This small molecule binds to this protein.
Small molecule (SMILES): CC(=O)N[C@@H]1[C@@H](O)[C@H](O)[C@@H](CO)O[C@H]1O

Sequence of chain 1.A:
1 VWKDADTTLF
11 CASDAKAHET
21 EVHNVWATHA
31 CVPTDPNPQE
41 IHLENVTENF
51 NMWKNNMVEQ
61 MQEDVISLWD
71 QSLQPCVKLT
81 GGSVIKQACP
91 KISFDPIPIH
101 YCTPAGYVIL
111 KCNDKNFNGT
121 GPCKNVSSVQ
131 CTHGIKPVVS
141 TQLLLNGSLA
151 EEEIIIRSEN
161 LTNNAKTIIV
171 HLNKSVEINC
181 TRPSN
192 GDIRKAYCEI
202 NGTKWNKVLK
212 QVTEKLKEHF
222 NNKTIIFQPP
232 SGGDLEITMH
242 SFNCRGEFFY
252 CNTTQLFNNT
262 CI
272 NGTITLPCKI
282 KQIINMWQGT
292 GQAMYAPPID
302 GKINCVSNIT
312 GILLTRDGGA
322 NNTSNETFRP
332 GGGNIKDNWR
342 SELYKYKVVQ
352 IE

Binding-site contacts:
Ligand atom C7 contacts residue ASN259 of chain 1.A at 3.1 Å.
Ligand atom C6 contacts residue GLN256 of chain 1.A at 4.1 Å.
Ligand atom C4 contacts residue ASN259 of chain 1.A at 4.0 Å.
Ligand atom N2 contacts residue THR261 of chain 1.A at 4.2 Å.
Ligand atom C8 contacts residue THR255 of chain 1.A at 4.0 Å.
Ligand atom C8 contacts residue ASN259 of chain 1.A at 3.3 Å.
Ligand atom C1 contacts residue GLN256 of chain 1.A at 3.9 Å.
Ligand atom C1 contacts residue ASN259 of chain 1.A at 1.4 Å.
Ligand atom C5 contacts residue GLN256 of chain 1.A at 4.2 Å.
Ligand atom C6 contacts residue ILE275 of chain 1.A at 4.0 Å (hydrophobic).
Ligand atom C5 contacts residue CYS262 of chain 1.A at 4.5 Å (hydrophobic).
Ligand atom C5 contacts residue ASN259 of chain 1.A at 3.6 Å.
Ligand atom C1 contacts residue THR261 of chain 1.A at 3.6 Å.
Ligand atom O5 contacts residue ASN259 of chain 1.A at 2.4 Å (h-bond).
Ligand atom N2 contacts residue ASN259 of chain 1.A at 2.7 Å (h-bond).
Ligand atom O4 contacts residue GLN256 of chain 1.A at 4.3 Å.
Ligand atom C2 contacts residue ASN259 of chain 1.A at 2.2 Å.
Ligand atom O7 contacts residue ASN259 of chain 1.A at 4.0 Å.
Ligand atom O5 contacts residue GLN256 of chain 1.A at 3.1 Å (h-bond).
Ligand atom C2 contacts residue THR261 of chain 1.A at 4.5 Å.
Ligand atom O5 contacts residue THR261 of chain 1.A at 4.5 Å.
Ligand atom C3 contacts residue ASN259 of chain 1.A at 3.6 Å.
Ligand atom C4 contacts residue GLN256 of chain 1.A at 4.0 Å.
Ligand atom O6 contacts residue ILE275 of chain 1.A at 4.2 Å.